Binding-site contacts:
Ligand atom O10 contacts residue ALA64 of chain 2.A at 3.8 Å.
Ligand atom C11 contacts residue GLN65 of chain 2.A at 3.7 Å.
Ligand atom O9 contacts residue THR42 of chain 2.A at 4.0 Å.
Ligand atom O10 contacts residue GLN65 of chain 2.A at 4.0 Å.
Ligand atom C10 contacts residue ALA64 of chain 2.A at 4.5 Å (hydrophobic).
Ligand atom C10 contacts residue GLN65 of chain 2.A at 4.5 Å.

This small molecule binds to this protein.
Small molecule (SMILES): CC(=O)N[C@H]1[C@H]([C@H](O)[C@H](O)CO)O[C@@](O[C@H]2[C@@H](O)[C@@H](CO)O[C@@H](O[C@H]3[C@H](O)[C@@H](O)[C@@H](O)O[C@@H]3CO)[C@@H]2O)(C(=O)O)C[C@@H]1O

Sequence of chain 2.A:
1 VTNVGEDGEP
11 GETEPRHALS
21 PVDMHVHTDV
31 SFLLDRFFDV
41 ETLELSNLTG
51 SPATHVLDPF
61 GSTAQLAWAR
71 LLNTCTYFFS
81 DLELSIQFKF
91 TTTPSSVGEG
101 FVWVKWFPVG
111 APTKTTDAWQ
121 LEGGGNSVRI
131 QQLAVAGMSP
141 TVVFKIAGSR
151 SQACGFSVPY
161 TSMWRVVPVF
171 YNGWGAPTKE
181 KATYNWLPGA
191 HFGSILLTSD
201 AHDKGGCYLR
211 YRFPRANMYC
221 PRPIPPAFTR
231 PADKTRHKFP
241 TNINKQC